Sequence of chain 1.A:
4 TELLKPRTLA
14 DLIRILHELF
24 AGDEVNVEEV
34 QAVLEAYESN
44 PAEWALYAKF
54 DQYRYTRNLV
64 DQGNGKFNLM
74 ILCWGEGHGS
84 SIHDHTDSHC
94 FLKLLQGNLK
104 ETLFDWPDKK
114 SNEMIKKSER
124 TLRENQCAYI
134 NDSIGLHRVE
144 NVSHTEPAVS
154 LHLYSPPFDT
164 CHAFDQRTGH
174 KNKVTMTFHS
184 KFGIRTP

A small-molecule ligand and the protein it binds are described below.
Small molecule (SMILES): N[C@@H](CSOO)C(=O)O

Binding-site contacts:
Ligand atom C contacts residue TYR157 of chain 1.A at 3.5 Å (hydrophobic).
Ligand atom OD contacts residue HIS86 of chain 1.A at 3.8 Å.
Ligand atom C contacts residue TYR58 of chain 1.A at 3.8 Å (hydrophobic).
Ligand atom N contacts residue HIS86 of chain 1.A at 3.1 Å (h-bond).
Ligand atom O contacts residue MET179 of chain 1.A at 3.7 Å.
Ligand atom OXT contacts residue ARG60 of chain 1.A at 3.0 Å (salt-bridge).
Ligand atom OE contacts residue FE21 of chain 1.B at 3.1 Å.
Ligand atom SG contacts residue HIS140 of chain 1.A at 3.4 Å (h-bond).
Ligand atom O contacts residue TYR58 of chain 1.A at 2.8 Å (h-bond).
Ligand atom SG contacts residue FE21 of chain 1.B at 2.5 Å.
Ligand atom C contacts residue LEU75 of chain 1.A at 3.8 Å (hydrophobic).
Ligand atom O contacts residue ARG60 of chain 1.A at 2.9 Å (salt-bridge).
Ligand atom CB contacts residue FE21 of chain 1.B at 3.4 Å.
Ligand atom SG contacts residue HIS155 of chain 1.A at 3.7 Å.
Ligand atom SG contacts residue VAL142 of chain 1.A at 3.6 Å.
Ligand atom OE contacts residue CYS93 of chain 1.A at 3.2 Å (h-bond).
Ligand atom OE contacts residue HIS155 of chain 1.A at 3.2 Å (h-bond).
Ligand atom N contacts residue FE21 of chain 1.B at 2.4 Å.
Ligand atom CB contacts residue TYR157 of chain 1.A at 3.4 Å (hydrophobic).
Ligand atom OD contacts residue FE21 of chain 1.B at 2.1 Å.
Ligand atom CA contacts residue HIS86 of chain 1.A at 3.5 Å.
Ligand atom OE contacts residue TYR157 of chain 1.A at 3.2 Å (h-bond).
Ligand atom OD contacts residue HIS155 of chain 1.A at 3.5 Å (h-bond).
Ligand atom N contacts residue TYR157 of chain 1.A at 3.0 Å (h-bond).
Ligand atom OD contacts residue TYR157 of chain 1.A at 2.8 Å (h-bond).
Ligand atom OXT contacts residue TYR157 of chain 1.A at 2.7 Å (h-bond).
Ligand atom C contacts residue ARG60 of chain 1.A at 3.6 Å.
Ligand atom N contacts residue HIS88 of chain 1.A at 3.3 Å (h-bond).
Ligand atom CA contacts residue FE21 of chain 1.B at 3.2 Å.
Ligand atom CB contacts residue LEU75 of chain 1.A at 3.6 Å (hydrophobic).
Ligand atom OD contacts residue HIS140 of chain 1.A at 3.5 Å (h-bond).
Ligand atom OXT contacts residue MET179 of chain 1.A at 3.8 Å.
Ligand atom CA contacts residue TYR157 of chain 1.A at 3.4 Å (hydrophobic).
Ligand atom OD contacts residue HIS88 of chain 1.A at 3.5 Å (h-bond).
Ligand atom OD contacts residue CYS93 of chain 1.A at 3.7 Å.
Ligand atom OE contacts residue HIS140 of chain 1.A at 3.6 Å.
Ligand atom OE contacts residue LEU95 of chain 1.A at 3.4 Å.
Ligand atom CB contacts residue HIS155 of chain 1.A at 3.4 Å.
Ligand atom SG contacts residue HIS86 of chain 1.A at 3.5 Å (h-bond).
Ligand atom O contacts residue LEU75 of chain 1.A at 3.7 Å.